This small molecule binds to this protein.
Small molecule (SMILES): OC[C@H]1O[C@H](O)[C@H](O)[C@@H]1O

Sequence of chain 1.A:
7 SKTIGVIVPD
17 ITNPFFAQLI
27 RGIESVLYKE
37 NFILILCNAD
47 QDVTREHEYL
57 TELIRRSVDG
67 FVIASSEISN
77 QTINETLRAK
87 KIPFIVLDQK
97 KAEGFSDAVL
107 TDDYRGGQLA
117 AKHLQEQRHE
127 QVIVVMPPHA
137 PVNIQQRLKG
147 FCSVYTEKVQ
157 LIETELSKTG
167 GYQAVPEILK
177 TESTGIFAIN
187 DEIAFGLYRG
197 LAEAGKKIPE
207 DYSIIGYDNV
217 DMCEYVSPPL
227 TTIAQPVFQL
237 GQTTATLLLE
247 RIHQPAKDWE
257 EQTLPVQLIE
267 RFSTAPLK

Binding-site contacts:
Ligand atom O3 contacts residue ASN186 of chain 1.A at 4.1 Å.
Ligand atom O1 contacts residue ILE140 of chain 1.A at 3.8 Å.
Ligand atom O5 contacts residue ASP214 of chain 1.A at 2.3 Å (salt-bridge).
Ligand atom O5 contacts residue ASN19 of chain 1.A at 3.0 Å (h-bond).
Ligand atom C4 contacts residue ASN186 of chain 1.A at 4.0 Å.
Ligand atom C2 contacts residue ARG143 of chain 1.A at 3.9 Å.
Ligand atom C5 contacts residue PHE21 of chain 1.A at 4.1 Å (hydrophobic).
Ligand atom C5 contacts residue ASP214 of chain 1.A at 3.6 Å.
Ligand atom C1 contacts residue GLN95 of chain 1.A at 3.5 Å.
Ligand atom O5 contacts residue ASN186 of chain 1.A at 2.9 Å (h-bond).
Ligand atom O4 contacts residue ASP94 of chain 1.A at 4.1 Å.
Ligand atom O2 contacts residue GLN231 of chain 1.A at 3.1 Å (h-bond).
Ligand atom O1 contacts residue ASP94 of chain 1.A at 2.6 Å (salt-bridge).
Ligand atom O2 contacts residue ARG143 of chain 1.A at 2.9 Å (salt-bridge).
Ligand atom O4 contacts residue GLN95 of chain 1.A at 3.3 Å (h-bond).
Ligand atom C3 contacts residue ASP214 of chain 1.A at 3.4 Å.
Ligand atom O2 contacts residue PHE21 of chain 1.A at 3.8 Å.
Ligand atom O3 contacts residue GLN231 of chain 1.A at 3.4 Å (h-bond).
Ligand atom C2 contacts residue PHE21 of chain 1.A at 3.4 Å (hydrophobic).
Ligand atom C1 contacts residue PHE22 of chain 1.A at 3.5 Å (hydrophobic).
Ligand atom O5 contacts residue PHE21 of chain 1.A at 3.9 Å.
Ligand atom O3 contacts residue ARG143 of chain 1.A at 3.0 Å (salt-bridge).
Ligand atom C1 contacts residue ASP94 of chain 1.A at 2.8 Å.
Ligand atom C3 contacts residue GLN231 of chain 1.A at 3.9 Å.
Ligand atom O2 contacts residue ASP94 of chain 1.A at 2.6 Å (salt-bridge).
Ligand atom O2 contacts residue ASN139 of chain 1.A at 3.6 Å (h-bond).
Ligand atom O4 contacts residue PHE22 of chain 1.A at 3.8 Å.
Ligand atom C3 contacts residue PHE21 of chain 1.A at 3.9 Å (hydrophobic).
Ligand atom C3 contacts residue ARG143 of chain 1.A at 3.9 Å.
Ligand atom O4 contacts residue LEU162 of chain 1.A at 4.1 Å.
Ligand atom C4 contacts residue ASP214 of chain 1.A at 4.1 Å.
Ligand atom O1 contacts residue ASN139 of chain 1.A at 2.9 Å (h-bond).
Ligand atom C5 contacts residue PHE22 of chain 1.A at 4.1 Å (hydrophobic).
Ligand atom O1 contacts residue GLN95 of chain 1.A at 3.2 Å.
Ligand atom O3 contacts residue ASP214 of chain 1.A at 2.6 Å (salt-bridge).
Ligand atom C5 contacts residue ASN186 of chain 1.A at 3.5 Å.
Ligand atom C5 contacts residue ASN19 of chain 1.A at 2.7 Å.
Ligand atom C2 contacts residue ASP94 of chain 1.A at 3.2 Å.
Ligand atom C2 contacts residue GLN231 of chain 1.A at 4.0 Å.
Ligand atom O4 contacts residue ILE140 of chain 1.A at 4.0 Å.